A protein and the small-molecule ligand that binds it are described below.
Small molecule (SMILES): CC(=O)N[C@H]1[C@H](O[C@H]2[C@H](O)[C@@H](NC(C)=O)CO[C@@H]2CO)O[C@H](CO)[C@@H](O)[C@@H]1O

Sequence of chain 1.C:
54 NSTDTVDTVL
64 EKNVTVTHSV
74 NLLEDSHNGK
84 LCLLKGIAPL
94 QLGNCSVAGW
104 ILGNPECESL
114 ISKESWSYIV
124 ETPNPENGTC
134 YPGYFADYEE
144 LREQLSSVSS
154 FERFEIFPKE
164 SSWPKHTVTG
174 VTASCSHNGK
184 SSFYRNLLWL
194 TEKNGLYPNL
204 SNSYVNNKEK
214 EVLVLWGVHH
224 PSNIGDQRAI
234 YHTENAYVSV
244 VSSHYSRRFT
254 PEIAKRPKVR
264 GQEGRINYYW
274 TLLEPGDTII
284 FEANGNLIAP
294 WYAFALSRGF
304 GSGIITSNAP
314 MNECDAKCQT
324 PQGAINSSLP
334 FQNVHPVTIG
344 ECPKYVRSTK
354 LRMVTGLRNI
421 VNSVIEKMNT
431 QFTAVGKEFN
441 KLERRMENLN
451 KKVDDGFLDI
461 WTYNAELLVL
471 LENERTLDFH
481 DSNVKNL

Binding-site contacts:
Ligand atom O6 contacts residue ARG263 of chain 1.C at 4.0 Å.
Ligand atom N2 contacts residue ASN130 of chain 1.C at 2.9 Å (h-bond).
Ligand atom N2 contacts residue GLU109 of chain 1.C at 4.0 Å.
Ligand atom O7 contacts residue ASN130 of chain 1.C at 2.9 Å (h-bond).
Ligand atom C8 contacts residue SER177 of chain 1.C at 3.9 Å.
Ligand atom C3 contacts residue ARG263 of chain 1.C at 3.9 Å.
Ligand atom O7 contacts residue CYS133 of chain 1.C at 3.7 Å.
Ligand atom C8 contacts residue ASN107 of chain 1.C at 4.0 Å.
Ligand atom N2 contacts residue ARG263 of chain 1.C at 3.5 Å (salt-bridge).
Ligand atom O6 contacts residue ASN130 of chain 1.C at 3.9 Å.
Ligand atom C8 contacts residue NAG1 of chain 1.E at 4.1 Å.
Ligand atom C5 contacts residue ASN130 of chain 1.C at 3.6 Å.
Ligand atom C8 contacts residue SER179 of chain 1.C at 3.9 Å.
Ligand atom C1 contacts residue ASN130 of chain 1.C at 1.4 Å.
Ligand atom C6 contacts residue GLU129 of chain 1.C at 3.9 Å.
Ligand atom C7 contacts residue CYS133 of chain 1.C at 4.2 Å (hydrophobic).
Ligand atom C7 contacts residue GLU109 of chain 1.C at 3.9 Å.
Ligand atom C4 contacts residue ASN130 of chain 1.C at 4.1 Å.
Ligand atom O7 contacts residue ASN107 of chain 1.C at 3.5 Å (h-bond).
Ligand atom O7 contacts residue SER177 of chain 1.C at 4.4 Å.
Ligand atom O7 contacts residue ARG263 of chain 1.C at 3.7 Å.
Ligand atom C2 contacts residue ASN130 of chain 1.C at 2.4 Å.
Ligand atom N2 contacts residue SER177 of chain 1.C at 4.4 Å.
Ligand atom C8 contacts residue GLU109 of chain 1.C at 3.4 Å.
Ligand atom O3 contacts residue ARG263 of chain 1.C at 2.9 Å (salt-bridge).
Ligand atom C7 contacts residue ASN130 of chain 1.C at 3.1 Å.
Ligand atom C1 contacts residue GLU109 of chain 1.C at 4.4 Å.
Ligand atom O6 contacts residue GLU129 of chain 1.C at 2.8 Å (salt-bridge).
Ligand atom O6 contacts residue NAG1 of chain 1.E at 4.0 Å.
Ligand atom C8 contacts residue ASN130 of chain 1.C at 4.3 Å.
Ligand atom C7 contacts residue ARG263 of chain 1.C at 3.6 Å.
Ligand atom C7 contacts residue SER177 of chain 1.C at 4.0 Å.
Ligand atom C4 contacts residue ARG263 of chain 1.C at 4.5 Å.
Ligand atom C2 contacts residue ARG263 of chain 1.C at 3.6 Å.
Ligand atom C8 contacts residue CYS178 of chain 1.C at 3.7 Å (hydrophobic).
Ligand atom C7 contacts residue ASN107 of chain 1.C at 4.1 Å.
Ligand atom O5 contacts residue ASN130 of chain 1.C at 2.2 Å (h-bond).
Ligand atom C3 contacts residue ASN130 of chain 1.C at 3.7 Å.
Ligand atom C8 contacts residue CYS133 of chain 1.C at 4.0 Å (hydrophobic).
Ligand atom C8 contacts residue ARG263 of chain 1.C at 4.4 Å.